A small-molecule ligand and the protein it binds are described below.
Small molecule (SMILES): CC(=O)N[C@@H]1[C@@H](O)[C@H](O)[C@@H](CO)O[C@H]1O

Sequence of chain 2.A:
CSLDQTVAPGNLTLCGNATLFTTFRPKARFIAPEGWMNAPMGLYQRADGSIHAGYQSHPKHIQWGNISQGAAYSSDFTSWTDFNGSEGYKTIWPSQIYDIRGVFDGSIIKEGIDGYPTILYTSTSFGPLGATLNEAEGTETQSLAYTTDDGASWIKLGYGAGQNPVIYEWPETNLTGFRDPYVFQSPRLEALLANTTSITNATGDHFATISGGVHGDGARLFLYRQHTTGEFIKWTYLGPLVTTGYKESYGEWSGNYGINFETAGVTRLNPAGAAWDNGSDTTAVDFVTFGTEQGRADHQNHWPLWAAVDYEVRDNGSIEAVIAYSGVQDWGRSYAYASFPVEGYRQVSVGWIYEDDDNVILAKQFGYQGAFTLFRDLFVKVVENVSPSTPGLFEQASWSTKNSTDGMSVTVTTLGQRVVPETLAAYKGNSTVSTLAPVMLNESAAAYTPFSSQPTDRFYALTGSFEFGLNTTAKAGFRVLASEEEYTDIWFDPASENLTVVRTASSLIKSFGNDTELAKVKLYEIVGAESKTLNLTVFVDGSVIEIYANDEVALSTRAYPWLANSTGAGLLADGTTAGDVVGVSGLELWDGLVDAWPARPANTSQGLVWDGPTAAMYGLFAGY

Binding-site contacts:
Ligand atom C1 contacts residue ASN234 of chain 2.A at 1.4 Å.
Ligand atom C8 contacts residue ASN234 of chain 2.A at 3.8 Å.
Ligand atom O5 contacts residue ASN234 of chain 2.A at 2.3 Å (h-bond).
Ligand atom O7 contacts residue LEU231 of chain 2.A at 4.0 Å.
Ligand atom C4 contacts residue ASN234 of chain 2.A at 4.2 Å.
Ligand atom C2 contacts residue ASN234 of chain 2.A at 2.5 Å.
Ligand atom N2 contacts residue ASN234 of chain 2.A at 2.8 Å (h-bond).
Ligand atom C5 contacts residue ASN234 of chain 2.A at 3.6 Å.
Ligand atom C7 contacts residue ASN234 of chain 2.A at 3.3 Å.
Ligand atom O7 contacts residue ASN234 of chain 2.A at 4.2 Å.
Ligand atom C3 contacts residue ASN234 of chain 2.A at 3.8 Å.